The protein below binds the small molecule below.
Small molecule (SMILES): CC(=O)N[C@H]1[C@H](O[C@H]2[C@H](O)[C@@H](NC(C)=O)CO[C@@H]2CO)O[C@H](CO)[C@@H](O[C@@H]2O[C@H](CO[C@H]3O[C@H](CO)[C@@H](O)[C@H](O[C@H]4O[C@H](CO)[C@@H](O)[C@H](O)[C@@H]4O)[C@@H]3O)[C@@H](O)[C@H](O[C@H]3O[C@H](CO)[C@@H](O)[C@H](O)[C@@H]3O[C@H]3O[C@H](CO)[C@@H](O)[C@H](O)[C@@H]3O)[C@@H]2O)[C@@H]1O

Binding-site contacts:
Ligand atom C8 contacts residue ASN62 of chain 1.B at 4.0 Å.
Ligand atom C5 contacts residue HIS200 of chain 1.B at 4.0 Å.
Ligand atom O7 contacts residue ASN62 of chain 1.B at 3.7 Å.
Ligand atom C1 contacts residue TYR202 of chain 1.B at 3.3 Å (hydrophobic).
Ligand atom C8 contacts residue HIS200 of chain 1.B at 3.5 Å.
Ligand atom C6 contacts residue HIS200 of chain 1.B at 3.5 Å.
Ligand atom O7 contacts residue THR198 of chain 1.B at 3.5 Å.
Ligand atom C2 contacts residue TYR202 of chain 1.B at 4.2 Å (hydrophobic).
Ligand atom C6 contacts residue GLU621 of chain 1.A at 4.3 Å.
Ligand atom O6 contacts residue HIS200 of chain 1.B at 3.1 Å (h-bond).
Ligand atom O6 contacts residue GLU621 of chain 1.A at 3.6 Å (salt-bridge).
Ligand atom C8 contacts residue THR198 of chain 1.B at 3.9 Å.
Ligand atom C8 contacts residue LEU60 of chain 1.B at 4.1 Å (hydrophobic).
Ligand atom O6 contacts residue PHE74 of chain 1.B at 4.4 Å.
Ligand atom C8 contacts residue THR61 of chain 1.B at 4.5 Å.
Ligand atom N2 contacts residue TYR202 of chain 1.B at 4.3 Å.
Ligand atom C7 contacts residue THR198 of chain 1.B at 4.1 Å.
Ligand atom C5 contacts residue TYR202 of chain 1.B at 4.2 Å (hydrophobic).
Ligand atom O5 contacts residue ASN62 of chain 1.B at 2.2 Å (h-bond).
Ligand atom C1 contacts residue ASN62 of chain 1.B at 1.5 Å.
Ligand atom O7 contacts residue HIS200 of chain 1.B at 3.2 Å.
Ligand atom C2 contacts residue ASN62 of chain 1.B at 2.6 Å.
Ligand atom C5 contacts residue ASN62 of chain 1.B at 3.5 Å.
Ligand atom C7 contacts residue HIS200 of chain 1.B at 3.3 Å.
Ligand atom O5 contacts residue TYR202 of chain 1.B at 4.1 Å.
Ligand atom C3 contacts residue TYR202 of chain 1.B at 4.4 Å (hydrophobic).
Ligand atom N2 contacts residue ASN62 of chain 1.B at 3.0 Å (h-bond).
Ligand atom C3 contacts residue ASN62 of chain 1.B at 3.8 Å.
Ligand atom C7 contacts residue ASN62 of chain 1.B at 3.3 Å.
Ligand atom N2 contacts residue HIS200 of chain 1.B at 4.0 Å.
Ligand atom C4 contacts residue ASN62 of chain 1.B at 4.2 Å.

Sequence of chain 1.A:
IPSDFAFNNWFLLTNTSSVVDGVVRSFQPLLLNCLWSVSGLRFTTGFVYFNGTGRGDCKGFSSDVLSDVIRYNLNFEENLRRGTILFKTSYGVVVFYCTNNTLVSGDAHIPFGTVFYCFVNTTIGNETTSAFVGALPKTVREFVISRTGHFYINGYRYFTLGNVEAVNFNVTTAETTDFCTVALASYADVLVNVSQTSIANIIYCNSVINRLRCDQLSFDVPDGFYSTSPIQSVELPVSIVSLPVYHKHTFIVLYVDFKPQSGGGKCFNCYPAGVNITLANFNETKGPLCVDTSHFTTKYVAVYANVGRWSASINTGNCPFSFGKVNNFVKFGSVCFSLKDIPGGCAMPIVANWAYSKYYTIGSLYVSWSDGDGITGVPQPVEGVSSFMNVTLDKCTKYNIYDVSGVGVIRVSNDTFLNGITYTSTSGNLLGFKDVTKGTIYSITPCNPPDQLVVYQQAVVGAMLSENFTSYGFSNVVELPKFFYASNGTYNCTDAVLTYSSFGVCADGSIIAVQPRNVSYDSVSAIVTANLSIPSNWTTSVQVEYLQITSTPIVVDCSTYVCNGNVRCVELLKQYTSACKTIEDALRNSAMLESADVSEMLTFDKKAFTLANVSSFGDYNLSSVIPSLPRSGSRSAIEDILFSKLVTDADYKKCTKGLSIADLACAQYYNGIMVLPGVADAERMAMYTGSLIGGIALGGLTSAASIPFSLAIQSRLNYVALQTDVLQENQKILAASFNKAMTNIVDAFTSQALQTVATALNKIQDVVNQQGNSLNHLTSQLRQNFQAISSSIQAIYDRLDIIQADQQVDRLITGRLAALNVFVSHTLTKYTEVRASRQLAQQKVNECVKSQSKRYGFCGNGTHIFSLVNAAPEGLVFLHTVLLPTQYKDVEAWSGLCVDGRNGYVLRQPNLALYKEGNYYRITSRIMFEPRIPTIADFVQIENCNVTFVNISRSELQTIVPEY

Sequence of chain 1.B:
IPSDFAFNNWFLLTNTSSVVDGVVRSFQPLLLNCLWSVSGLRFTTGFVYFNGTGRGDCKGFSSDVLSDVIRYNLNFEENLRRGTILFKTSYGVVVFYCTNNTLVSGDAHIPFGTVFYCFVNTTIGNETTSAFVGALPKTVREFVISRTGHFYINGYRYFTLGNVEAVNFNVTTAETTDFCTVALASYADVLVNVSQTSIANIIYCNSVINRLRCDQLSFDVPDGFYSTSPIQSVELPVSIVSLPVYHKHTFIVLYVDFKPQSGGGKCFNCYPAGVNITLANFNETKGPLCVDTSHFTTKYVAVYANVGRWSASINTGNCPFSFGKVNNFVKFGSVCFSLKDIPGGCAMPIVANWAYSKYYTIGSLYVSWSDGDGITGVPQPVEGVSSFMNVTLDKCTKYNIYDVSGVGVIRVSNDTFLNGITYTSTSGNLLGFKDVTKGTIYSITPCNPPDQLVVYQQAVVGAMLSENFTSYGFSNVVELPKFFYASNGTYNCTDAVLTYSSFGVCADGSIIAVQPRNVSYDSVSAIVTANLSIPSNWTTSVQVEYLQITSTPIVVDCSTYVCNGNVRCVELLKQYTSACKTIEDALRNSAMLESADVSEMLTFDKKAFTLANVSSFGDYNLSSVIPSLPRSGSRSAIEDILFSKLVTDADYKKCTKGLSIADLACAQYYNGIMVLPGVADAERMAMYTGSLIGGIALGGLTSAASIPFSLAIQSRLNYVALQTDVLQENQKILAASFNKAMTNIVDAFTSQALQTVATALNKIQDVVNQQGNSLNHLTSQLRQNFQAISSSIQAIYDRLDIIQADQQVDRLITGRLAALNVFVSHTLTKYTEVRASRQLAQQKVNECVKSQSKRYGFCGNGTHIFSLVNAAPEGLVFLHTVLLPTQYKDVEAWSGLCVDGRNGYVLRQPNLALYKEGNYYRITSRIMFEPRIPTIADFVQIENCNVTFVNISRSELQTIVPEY